A small-molecule ligand and the protein it binds are described below.
Small molecule (SMILES): O=c1[nH]cnc2c1ncn2[C@@H]1O[C@H](COP(=O)(O)O)[C@@H](O)[C@H]1O

Sequence of chain 1.H:
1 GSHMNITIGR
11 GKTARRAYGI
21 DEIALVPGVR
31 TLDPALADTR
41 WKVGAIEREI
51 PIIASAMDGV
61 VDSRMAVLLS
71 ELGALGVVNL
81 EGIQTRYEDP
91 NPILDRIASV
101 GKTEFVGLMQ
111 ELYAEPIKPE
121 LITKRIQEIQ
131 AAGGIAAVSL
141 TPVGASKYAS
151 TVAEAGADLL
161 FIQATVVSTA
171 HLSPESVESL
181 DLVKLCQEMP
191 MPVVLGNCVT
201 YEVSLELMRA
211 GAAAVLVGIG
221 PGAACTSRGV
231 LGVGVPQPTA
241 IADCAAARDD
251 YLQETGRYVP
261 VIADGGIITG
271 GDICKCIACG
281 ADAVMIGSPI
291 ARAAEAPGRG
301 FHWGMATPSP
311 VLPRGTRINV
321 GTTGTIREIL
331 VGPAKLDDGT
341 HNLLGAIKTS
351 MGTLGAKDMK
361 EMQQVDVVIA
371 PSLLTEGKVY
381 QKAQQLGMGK

Binding-site contacts:
Ligand atom O2' contacts residue XMP1 of chain 1.X at 0.1 Å (h-bond).
Ligand atom O2P contacts residue XMP1 of chain 1.X at 0.3 Å (h-bond).
Ligand atom N7 contacts residue MET305 of chain 1.H at 3.0 Å (h-bond).
Ligand atom C4' contacts residue XMP1 of chain 1.X at 0.1 Å.
Ligand atom C4 contacts residue XMP1 of chain 1.X at 0.3 Å.
Ligand atom C5' contacts residue XMP1 of chain 1.X at 0.3 Å.
Ligand atom O3' contacts residue SER55 of chain 1.H at 2.9 Å (h-bond).
Ligand atom N9 contacts residue XMP1 of chain 1.X at 0.1 Å (h-bond).
Ligand atom N7 contacts residue XMP1 of chain 1.X at 0.3 Å (h-bond).
Ligand atom O1P contacts residue GLY222 of chain 1.H at 3.1 Å.
Ligand atom O3P contacts residue XMP1 of chain 1.X at 0.3 Å (h-bond).
Ligand atom O3' contacts residue ASP264 of chain 1.H at 2.6 Å (salt-bridge).
Ligand atom O6 contacts residue GLY304 of chain 1.H at 3.3 Å.
Ligand atom C2 contacts residue XMP1 of chain 1.X at 0.7 Å.
Ligand atom C5 contacts residue XMP1 of chain 1.X at 0.1 Å.
Ligand atom C3' contacts residue XMP1 of chain 1.X at 0.1 Å.
Ligand atom O4' contacts residue XMP1 of chain 1.X at 0.1 Å (h-bond).
Ligand atom O5' contacts residue XMP1 of chain 1.X at 0.1 Å (h-bond).
Ligand atom O6 contacts residue XMP1 of chain 1.X at 0.2 Å (h-bond).
Ligand atom N1 contacts residue ARG314 of chain 1.H at 2.7 Å (salt-bridge).
Ligand atom O3' contacts residue XMP1 of chain 1.X at 0.1 Å (h-bond).
Ligand atom O3P contacts residue GLY287 of chain 1.H at 2.5 Å (h-bond).
Ligand atom P contacts residue XMP1 of chain 1.X at 0.2 Å.
Ligand atom O2P contacts residue HIS302 of chain 1.H at 2.7 Å (h-bond).
Ligand atom C2' contacts residue XMP1 of chain 1.X at 0.1 Å.
Ligand atom C8 contacts residue XMP1 of chain 1.X at 0.3 Å.
Ligand atom C2 contacts residue CYS225 of chain 1.H at 1.8 Å (hydrophobic).
Ligand atom N3 contacts residue XMP1 of chain 1.X at 0.6 Å (h-bond).
Ligand atom O1P contacts residue XMP1 of chain 1.X at 0.1 Å (h-bond).
Ligand atom C1' contacts residue XMP1 of chain 1.X at 0.1 Å.
Ligand atom O2' contacts residue ASP264 of chain 1.H at 2.5 Å (salt-bridge).
Ligand atom O1P contacts residue GLY266 of chain 1.H at 3.0 Å (h-bond).
Ligand atom O1P contacts residue ALA223 of chain 1.H at 2.8 Å (h-bond).
Ligand atom N3 contacts residue CYS225 of chain 1.H at 2.4 Å (h-bond).
Ligand atom C6 contacts residue XMP1 of chain 1.X at 0.3 Å.
Ligand atom O6 contacts residue MET305 of chain 1.H at 3.2 Å (h-bond).
Ligand atom O3P contacts residue SER288 of chain 1.H at 3.2 Å (h-bond).
Ligand atom N1 contacts residue XMP1 of chain 1.X at 0.6 Å (h-bond).
Ligand atom O6 contacts residue ALA306 of chain 1.H at 2.7 Å (h-bond).
Ligand atom N1 contacts residue CYS225 of chain 1.H at 2.8 Å (h-bond).